Sequence of chain 1.E:
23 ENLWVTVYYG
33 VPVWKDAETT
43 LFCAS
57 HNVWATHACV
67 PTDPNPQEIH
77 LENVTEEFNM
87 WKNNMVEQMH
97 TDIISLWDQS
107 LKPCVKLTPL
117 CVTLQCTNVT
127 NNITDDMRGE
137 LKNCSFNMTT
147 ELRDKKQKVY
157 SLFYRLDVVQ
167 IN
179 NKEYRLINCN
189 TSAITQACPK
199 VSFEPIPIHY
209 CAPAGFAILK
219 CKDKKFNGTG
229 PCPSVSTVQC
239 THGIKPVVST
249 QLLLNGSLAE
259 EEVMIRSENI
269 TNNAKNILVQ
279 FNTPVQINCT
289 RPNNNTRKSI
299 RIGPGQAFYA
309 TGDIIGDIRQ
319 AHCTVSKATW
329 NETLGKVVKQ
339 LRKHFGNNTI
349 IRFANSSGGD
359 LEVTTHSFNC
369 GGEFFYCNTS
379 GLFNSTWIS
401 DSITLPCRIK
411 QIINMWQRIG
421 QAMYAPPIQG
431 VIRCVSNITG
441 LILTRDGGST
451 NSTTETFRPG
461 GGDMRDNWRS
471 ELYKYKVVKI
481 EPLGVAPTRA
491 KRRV

Binding-site contacts:
Ligand atom O7 contacts residue ASN437 of chain 1.E at 4.4 Å.
Ligand atom C7 contacts residue ASN437 of chain 1.E at 3.9 Å.
Ligand atom C3 contacts residue ASN437 of chain 1.E at 3.8 Å.
Ligand atom C8 contacts residue ASN253 of chain 1.E at 4.4 Å.
Ligand atom C2 contacts residue ASN437 of chain 1.E at 2.4 Å.
Ligand atom O5 contacts residue PRO282 of chain 1.E at 4.0 Å.
Ligand atom C5 contacts residue ASN437 of chain 1.E at 3.7 Å.
Ligand atom N2 contacts residue ASN437 of chain 1.E at 2.9 Å (h-bond).
Ligand atom C4 contacts residue ASN437 of chain 1.E at 4.2 Å.
Ligand atom O5 contacts residue ASN437 of chain 1.E at 2.4 Å (h-bond).
Ligand atom C8 contacts residue LYS243 of chain 1.E at 4.0 Å.
Ligand atom C1 contacts residue ASN437 of chain 1.E at 1.4 Å.
Ligand atom C6 contacts residue PRO282 of chain 1.E at 4.3 Å (hydrophobic).

This small molecule binds to this protein.
Small molecule (SMILES): CC(=O)N[C@H]1[C@H](O[C@H]2[C@H](O)[C@@H](NC(C)=O)CO[C@@H]2CO)O[C@H](CO)[C@@H](O)[C@@H]1O